Binding-site contacts:
Ligand atom CG contacts residue LEU31 of chain 1.G at 3.8 Å (hydrophobic).
Ligand atom CA contacts residue GLU57 of chain 1.J at 3.3 Å.
Ligand atom NE contacts residue ASP35 of chain 1.G at 4.1 Å.
Ligand atom NH2 contacts residue VAL46 of chain 1.G at 2.9 Å (h-bond).
Ligand atom NE contacts residue SER52 of chain 1.I at 2.7 Å (h-bond).
Ligand atom NH1 contacts residue ILE2 of chain 1.J at 4.2 Å.
Ligand atom CD contacts residue PHE34 of chain 1.G at 3.8 Å (hydrophobic).
Ligand atom NH2 contacts residue GLY44 of chain 1.G at 4.0 Å.
Ligand atom CB contacts residue MET56 of chain 1.J at 4.1 Å (hydrophobic).
Ligand atom NH2 contacts residue LEU38 of chain 1.G at 3.6 Å.
Ligand atom CD contacts residue ASP35 of chain 1.G at 3.3 Å.
Ligand atom CZ contacts residue LEU38 of chain 1.G at 3.4 Å (hydrophobic).
Ligand atom NH1 contacts residue GLY44 of chain 1.G at 2.8 Å (h-bond).
Ligand atom NE contacts residue LEU38 of chain 1.G at 3.5 Å.
Ligand atom CZ contacts residue ASP35 of chain 1.G at 4.0 Å.
Ligand atom CG contacts residue PHE34 of chain 1.G at 4.0 Å (hydrophobic).
Ligand atom NE contacts residue PHE34 of chain 1.G at 4.2 Å.
Ligand atom CZ contacts residue GLY44 of chain 1.G at 3.8 Å.
Ligand atom CA contacts residue LEU31 of chain 1.G at 3.8 Å (hydrophobic).
Ligand atom CB contacts residue SER52 of chain 1.I at 4.3 Å.
Ligand atom CZ contacts residue SER52 of chain 1.I at 3.5 Å.
Ligand atom CB contacts residue ILE55 of chain 1.J at 3.6 Å (hydrophobic).
Ligand atom CA contacts residue ILE55 of chain 1.J at 3.0 Å (hydrophobic).
Ligand atom CB contacts residue PYR1 of chain 1.J at 3.4 Å.
Ligand atom N contacts residue GLU57 of chain 1.J at 2.8 Å (salt-bridge).
Ligand atom N contacts residue PYR1 of chain 1.J at 3.5 Å (h-bond).
Ligand atom NH2 contacts residue ILE2 of chain 1.J at 4.0 Å.
Ligand atom NH2 contacts residue SER52 of chain 1.I at 3.0 Å (h-bond).
Ligand atom N contacts residue LEU31 of chain 1.G at 3.6 Å.
Ligand atom CA contacts residue PYR1 of chain 1.J at 3.3 Å.
Ligand atom CG contacts residue ASP35 of chain 1.G at 4.2 Å.
Ligand atom CD contacts residue SER52 of chain 1.I at 3.6 Å.
Ligand atom NH1 contacts residue ARG82 of chain 1.J at 3.8 Å.
Ligand atom NH1 contacts residue LEU38 of chain 1.G at 3.8 Å.
Ligand atom N contacts residue ILE55 of chain 1.J at 4.0 Å.
Ligand atom CZ contacts residue VAL46 of chain 1.G at 4.1 Å (hydrophobic).
Ligand atom CA contacts residue MET56 of chain 1.J at 3.8 Å (hydrophobic).
Ligand atom NH1 contacts residue ASP35 of chain 1.G at 2.9 Å (salt-bridge).
Ligand atom CD contacts residue LEU38 of chain 1.G at 4.1 Å (hydrophobic).
Ligand atom CG contacts residue SER52 of chain 1.I at 3.8 Å.

Sequence of chain 1.J:
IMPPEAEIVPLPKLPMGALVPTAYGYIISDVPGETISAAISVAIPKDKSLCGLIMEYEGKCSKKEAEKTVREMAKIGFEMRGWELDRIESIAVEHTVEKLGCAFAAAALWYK

Sequence of chain 1.G:
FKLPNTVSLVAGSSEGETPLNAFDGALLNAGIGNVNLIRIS

A protein and the small-molecule ligand that binds it are described below.
Small molecule (SMILES): N=C(N)NCCCCN

Sequence of chain 1.I:
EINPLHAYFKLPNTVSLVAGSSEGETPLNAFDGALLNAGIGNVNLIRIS